Binding-site contacts:
Ligand atom C02 contacts residue 53I1 of chain 1.AA at 0.1 Å.
Ligand atom C24 contacts residue 53I1 of chain 1.AA at 1.5 Å.
Ligand atom N33 contacts residue 53I1 of chain 1.AA at 0.1 Å (h-bond).
Ligand atom C13 contacts residue 53I1 of chain 1.AA at 0.3 Å.
Ligand atom N01 contacts residue MET6 of chain 1.G at 2.7 Å (h-bond).
Ligand atom C37 contacts residue 53I1 of chain 1.AA at 0.6 Å.
Ligand atom C32 contacts residue 53I1 of chain 1.AA at 0.1 Å.
Ligand atom C04 contacts residue 53I1 of chain 1.AA at 0.1 Å.
Ligand atom N01 contacts residue 53I1 of chain 1.AA at 0.1 Å (h-bond).
Ligand atom C03 contacts residue 53I1 of chain 1.AA at 0.1 Å.
Ligand atom N01 contacts residue PHE96 of chain 1.G at 2.8 Å (h-bond).
Ligand atom O30 contacts residue 53I1 of chain 1.AA at 0.9 Å (h-bond).
Ligand atom C16 contacts residue 53I1 of chain 1.AA at 0.7 Å.
Ligand atom C25 contacts residue 53I1 of chain 1.AA at 1.2 Å.
Ligand atom C26 contacts residue 53I1 of chain 1.AA at 2.6 Å.
Ligand atom C20 contacts residue 53I1 of chain 1.AA at 1.2 Å.
Ligand atom C05 contacts residue 53I1 of chain 1.AA at 0.1 Å.
Ligand atom N18 contacts residue 53I1 of chain 1.AA at 0.9 Å (h-bond).
Ligand atom C10 contacts residue 53I1 of chain 1.AA at 0.2 Å.
Ligand atom C06 contacts residue 53I1 of chain 1.AA at 0.1 Å.
Ligand atom C22 contacts residue 53I1 of chain 1.AA at 0.6 Å.
Ligand atom C14 contacts residue 53I1 of chain 1.AA at 0.4 Å.
Ligand atom N33 contacts residue GLU28 of chain 1.G at 2.9 Å (salt-bridge).
Ligand atom O08 contacts residue 53I1 of chain 1.AA at 0.3 Å (h-bond).
Ligand atom C23 contacts residue 53I1 of chain 1.AA at 1.2 Å.
Ligand atom C31 contacts residue 53I1 of chain 1.AA at 0.3 Å.
Ligand atom C09 contacts residue 53I1 of chain 1.AA at 0.3 Å.
Ligand atom N35 contacts residue GLU28 of chain 1.G at 2.5 Å (salt-bridge).
Ligand atom C15 contacts residue 53I1 of chain 1.AA at 0.9 Å.
Ligand atom N36 contacts residue 53I1 of chain 1.AA at 0.1 Å (h-bond).
Ligand atom C12 contacts residue 53I1 of chain 1.AA at 0.3 Å.
Ligand atom C34 contacts residue 53I1 of chain 1.AA at 0.1 Å.
Ligand atom C28 contacts residue 53I1 of chain 1.AA at 3.0 Å.
Ligand atom C07 contacts residue 53I1 of chain 1.AA at 0.2 Å.
Ligand atom C29 contacts residue 53I1 of chain 1.AA at 2.0 Å.
Ligand atom N35 contacts residue 53I1 of chain 1.AA at 0.1 Å (h-bond).
Ligand atom N17 contacts residue 53I1 of chain 1.AA at 0.7 Å (h-bond).
Ligand atom C19 contacts residue 53I1 of chain 1.AA at 1.1 Å.
Ligand atom C21 contacts residue 53I1 of chain 1.AA at 0.4 Å.
Ligand atom O11 contacts residue 53I1 of chain 1.AA at 0.2 Å (h-bond).

Sequence of chain 1.G:
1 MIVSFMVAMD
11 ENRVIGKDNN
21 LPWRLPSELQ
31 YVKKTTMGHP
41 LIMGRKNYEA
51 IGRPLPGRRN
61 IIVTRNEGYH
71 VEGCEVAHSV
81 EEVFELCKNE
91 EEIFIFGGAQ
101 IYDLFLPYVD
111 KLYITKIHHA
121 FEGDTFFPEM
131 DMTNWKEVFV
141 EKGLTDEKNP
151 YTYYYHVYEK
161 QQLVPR

The small molecule below binds the protein below.
Small molecule (SMILES): COc1cc(Cc2cnc(N)nc2N)cc(/C=C/C(=O)N2N=Cc3ccccc3[C@@H]2C=C(C)C)c1OC